Sequence of chain 1.D:
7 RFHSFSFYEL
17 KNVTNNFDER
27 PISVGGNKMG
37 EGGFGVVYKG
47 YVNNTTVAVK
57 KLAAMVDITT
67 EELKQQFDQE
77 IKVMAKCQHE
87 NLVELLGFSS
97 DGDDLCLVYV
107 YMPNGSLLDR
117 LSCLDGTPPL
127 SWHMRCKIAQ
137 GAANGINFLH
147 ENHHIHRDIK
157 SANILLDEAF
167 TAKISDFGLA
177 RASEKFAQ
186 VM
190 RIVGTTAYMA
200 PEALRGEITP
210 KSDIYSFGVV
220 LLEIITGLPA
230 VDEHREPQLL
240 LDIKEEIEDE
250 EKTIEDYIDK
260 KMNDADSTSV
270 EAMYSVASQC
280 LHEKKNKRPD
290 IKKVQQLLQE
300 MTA

This small molecule binds to this protein.
Small molecule (SMILES): COc1cc2ncc(-c3cccc(N[C@@H]4CCNC4)n3)n2cc1-c1cnn(C)c1

Binding-site contacts:
Ligand atom O02 contacts residue GLY111 of chain 1.D at 3.7 Å.
Ligand atom N23 contacts residue ASP172 of chain 1.D at 3.0 Å (salt-bridge).
Ligand atom N09 contacts residue LEU161 of chain 1.D at 3.6 Å.
Ligand atom O02 contacts residue MET35 of chain 1.D at 3.4 Å (h-bond).
Ligand atom C24 contacts residue VAL43 of chain 1.D at 3.5 Å (hydrophobic).
Ligand atom N16 contacts residue MET35 of chain 1.D at 3.7 Å.
Ligand atom C04 contacts residue MET108 of chain 1.D at 3.3 Å (hydrophobic).
Ligand atom C01 contacts residue TYR107 of chain 1.D at 3.7 Å (hydrophobic).
Ligand atom N29 contacts residue LEU161 of chain 1.D at 3.7 Å.
Ligand atom N06 contacts residue MET108 of chain 1.D at 2.9 Å (h-bond).
Ligand atom C03 contacts residue MET35 of chain 1.D at 3.5 Å (hydrophobic).
Ligand atom C21 contacts residue ASP172 of chain 1.D at 3.6 Å.
Ligand atom C26 contacts residue ASN159 of chain 1.D at 3.2 Å.
Ligand atom C01 contacts residue MET35 of chain 1.D at 3.7 Å (hydrophobic).
Ligand atom C18 contacts residue LEU161 of chain 1.D at 3.4 Å (hydrophobic).
Ligand atom C28 contacts residue ALA158 of chain 1.D at 3.5 Å (hydrophobic).
Ligand atom N14 contacts residue MET35 of chain 1.D at 3.6 Å.
Ligand atom N23 contacts residue VAL43 of chain 1.D at 3.5 Å.
Ligand atom C26 contacts residue GLY38 of chain 1.D at 3.5 Å.
Ligand atom C25 contacts residue VAL43 of chain 1.D at 3.6 Å (hydrophobic).
Ligand atom C15 contacts residue ASP115 of chain 1.D at 3.3 Å.
Ligand atom C08 contacts residue ALA54 of chain 1.D at 3.5 Å (hydrophobic).
Ligand atom C07 contacts residue VAL106 of chain 1.D at 3.5 Å (hydrophobic).
Ligand atom C01 contacts residue MET108 of chain 1.D at 3.6 Å (hydrophobic).
Ligand atom C20 contacts residue TYR105 of chain 1.D at 3.4 Å (hydrophobic).
Ligand atom N27 contacts residue ASP172 of chain 1.D at 2.7 Å (salt-bridge).
Ligand atom C01 contacts residue GLY111 of chain 1.D at 3.6 Å.
Ligand atom C22 contacts residue ASP172 of chain 1.D at 3.7 Å.
Ligand atom C25 contacts residue GLY38 of chain 1.D at 3.6 Å.
Ligand atom N06 contacts residue ALA54 of chain 1.D at 3.6 Å.
Ligand atom C08 contacts residue LEU161 of chain 1.D at 3.3 Å (hydrophobic).
Ligand atom C26 contacts residue ASP172 of chain 1.D at 3.4 Å.
Ligand atom N27 contacts residue ALA158 of chain 1.D at 2.8 Å (h-bond).
Ligand atom N16 contacts residue GLY36 of chain 1.D at 3.5 Å.
Ligand atom N27 contacts residue ASN159 of chain 1.D at 3.0 Å (h-bond).
Ligand atom C07 contacts residue ALA54 of chain 1.D at 3.3 Å (hydrophobic).
Ligand atom C15 contacts residue MET35 of chain 1.D at 3.5 Å (hydrophobic).
Ligand atom C28 contacts residue ASP172 of chain 1.D at 3.5 Å.
Ligand atom C19 contacts residue TYR105 of chain 1.D at 3.5 Å (hydrophobic).
Ligand atom N06 contacts residue TYR107 of chain 1.D at 3.6 Å.